The small molecule below binds the protein below.
Small molecule (SMILES): [H]/N=C1\N[C@](C)(C(C)C)CC(=O)N1[C@H](c1ccccc1)c1cccc(C(=O)N[C@@H](C)c2ccccc2)c1

Binding-site contacts:
Ligand atom C03 contacts residue ASP238 of chain 1.C at 3.6 Å.
Ligand atom C06 contacts residue GLY240 of chain 1.C at 4.0 Å.
Ligand atom O01 contacts residue SER95 of chain 1.C at 3.1 Å (h-bond).
Ligand atom N04 contacts residue GLY50 of chain 1.C at 3.9 Å.
Ligand atom C17 contacts residue MET307 of chain 1.C at 3.3 Å (hydrophobic).
Ligand atom C16 contacts residue MET307 of chain 1.C at 3.3 Å (hydrophobic).
Ligand atom C30 contacts residue GLY240 of chain 1.C at 4.0 Å.
Ligand atom C15 contacts residue GLY240 of chain 1.C at 3.3 Å.
Ligand atom C21 contacts residue ASP238 of chain 1.C at 4.0 Å.
Ligand atom C27 contacts residue SER51 of chain 1.C at 3.6 Å.
Ligand atom C26 contacts residue PHE93 of chain 1.C at 3.9 Å (hydrophobic).
Ligand atom C12 contacts residue PHE141 of chain 1.C at 3.5 Å (hydrophobic).
Ligand atom C16 contacts residue THR241 of chain 1.C at 3.4 Å.
Ligand atom C05 contacts residue GLY240 of chain 1.C at 3.7 Å.
Ligand atom C10 contacts residue ILE135 of chain 1.C at 3.5 Å (hydrophobic).
Ligand atom C18 contacts residue THR241 of chain 1.C at 3.5 Å.
Ligand atom C29 contacts residue ILE144 of chain 1.C at 3.7 Å (hydrophobic).
Ligand atom C02 contacts residue ASP238 of chain 1.C at 3.6 Å.
Ligand atom N04 contacts residue ASP238 of chain 1.C at 2.5 Å (salt-bridge).
Ligand atom N04 contacts residue ASP48 of chain 1.C at 3.0 Å (salt-bridge).
Ligand atom N03 contacts residue GLY240 of chain 1.C at 3.6 Å (h-bond).
Ligand atom N01 contacts residue ASP48 of chain 1.C at 2.8 Å (salt-bridge).
Ligand atom C21 contacts residue TYR212 of chain 1.C at 3.9 Å (hydrophobic).
Ligand atom C04 contacts residue THR241 of chain 1.C at 3.9 Å.
Ligand atom C18 contacts residue ILE309 of chain 1.C at 4.0 Å (hydrophobic).
Ligand atom C08 contacts residue GLY240 of chain 1.C at 3.9 Å.
Ligand atom C17 contacts residue THR241 of chain 1.C at 3.2 Å.
Ligand atom C11 contacts residue ILE135 of chain 1.C at 3.9 Å (hydrophobic).
Ligand atom C20 contacts residue ASP238 of chain 1.C at 3.5 Å.
Ligand atom C06 contacts residue THR241 of chain 1.C at 4.0 Å.
Ligand atom O02 contacts residue PHE93 of chain 1.C at 3.6 Å.
Ligand atom C17 contacts residue ILE309 of chain 1.C at 3.6 Å (hydrophobic).
Ligand atom C30 contacts residue ASP48 of chain 1.C at 4.0 Å.
Ligand atom C09 contacts residue ILE135 of chain 1.C at 3.7 Å (hydrophobic).
Ligand atom C02 contacts residue ASP48 of chain 1.C at 3.5 Å.
Ligand atom C01 contacts residue ASP48 of chain 1.C at 3.7 Å.
Ligand atom C13 contacts residue GLN29 of chain 1.C at 3.6 Å.
Ligand atom N04 contacts residue GLY240 of chain 1.C at 3.5 Å.
Ligand atom C27 contacts residue ASP48 of chain 1.C at 3.8 Å.
Ligand atom C23 contacts residue ILE309 of chain 1.C at 3.4 Å (hydrophobic).

Sequence of chain 1.C:
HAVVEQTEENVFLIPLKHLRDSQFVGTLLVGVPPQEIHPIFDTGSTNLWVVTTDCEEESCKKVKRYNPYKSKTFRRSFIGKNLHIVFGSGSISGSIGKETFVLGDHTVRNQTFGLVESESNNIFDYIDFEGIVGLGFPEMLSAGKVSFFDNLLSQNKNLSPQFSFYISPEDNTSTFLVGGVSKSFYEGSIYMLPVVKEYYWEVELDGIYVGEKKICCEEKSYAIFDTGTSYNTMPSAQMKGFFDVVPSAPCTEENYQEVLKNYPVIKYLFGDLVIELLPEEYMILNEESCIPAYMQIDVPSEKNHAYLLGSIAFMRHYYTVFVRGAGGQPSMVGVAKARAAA